Binding-site contacts:
Ligand atom O1 contacts residue MN1 of chain 1.C at 2.2 Å.
Ligand atom C05 contacts residue MN1 of chain 1.B at 3.1 Å.
Ligand atom O2 contacts residue HIS215 of chain 1.A at 2.9 Å (h-bond).
Ligand atom O3 contacts residue GLU248 of chain 1.A at 2.5 Å (salt-bridge).
Ligand atom C07 contacts residue HIS124 of chain 1.A at 3.8 Å.
Ligand atom C10 contacts residue TYR107 of chain 1.A at 3.7 Å (hydrophobic).
Ligand atom C21 contacts residue HIS124 of chain 1.A at 3.6 Å.
Ligand atom C05 contacts residue ASP141 of chain 1.A at 3.8 Å.
Ligand atom C04 contacts residue MN1 of chain 1.C at 3.2 Å.
Ligand atom O3 contacts residue ASP141 of chain 1.A at 3.4 Å (salt-bridge).
Ligand atom C15 contacts residue HIS222 of chain 1.A at 3.8 Å.
Ligand atom O3 contacts residue GLU279 of chain 1.A at 3.1 Å (salt-bridge).
Ligand atom C08 contacts residue CYS115 of chain 1.A at 3.5 Å (hydrophobic).
Ligand atom O1 contacts residue ASP152 of chain 1.A at 3.2 Å (salt-bridge).
Ligand atom C21 contacts residue GLU248 of chain 1.A at 3.4 Å.
Ligand atom C09 contacts residue TYR107 of chain 1.A at 3.7 Å (hydrophobic).
Ligand atom C18 contacts residue HIS222 of chain 1.A at 3.7 Å.
Ligand atom C06 contacts residue MN1 of chain 1.B at 3.2 Å.
Ligand atom O3 contacts residue MN1 of chain 1.C at 2.3 Å.
Ligand atom C05 contacts residue GLU248 of chain 1.A at 3.4 Å.
Ligand atom O2 contacts residue HIS222 of chain 1.A at 2.7 Å (h-bond).
Ligand atom C02 contacts residue PHE221 of chain 1.A at 3.7 Å (hydrophobic).
Ligand atom O3 contacts residue MN1 of chain 1.B at 2.1 Å.
Ligand atom O2 contacts residue MN1 of chain 1.B at 2.2 Å.
Ligand atom O2 contacts residue GLU248 of chain 1.A at 3.3 Å (salt-bridge).
Ligand atom O5 contacts residue HIS124 of chain 1.A at 2.9 Å (h-bond).
Ligand atom O5 contacts residue GLU248 of chain 1.A at 3.4 Å (salt-bridge).
Ligand atom N contacts residue CYS213 of chain 1.A at 3.0 Å (h-bond).
Ligand atom C06 contacts residue HIS222 of chain 1.A at 3.3 Å.
Ligand atom C12 contacts residue CYS213 of chain 1.A at 3.5 Å (hydrophobic).
Ligand atom O2 contacts residue ASP152 of chain 1.A at 3.5 Å (salt-bridge).
Ligand atom O1 contacts residue ASP141 of chain 1.A at 2.8 Å (salt-bridge).
Ligand atom C06 contacts residue GLU248 of chain 1.A at 3.8 Å.
Ligand atom C05 contacts residue MN1 of chain 1.C at 3.2 Å.
Ligand atom C13 contacts residue CYS213 of chain 1.A at 3.4 Å (hydrophobic).
Ligand atom O4 contacts residue HIS124 of chain 1.A at 3.2 Å (h-bond).
Ligand atom O1 contacts residue THR143 of chain 1.A at 3.6 Å (h-bond).
Ligand atom O3 contacts residue ASP152 of chain 1.A at 3.3 Å (salt-bridge).
Ligand atom C07 contacts residue GLU248 of chain 1.A at 3.3 Å.
Ligand atom C08 contacts residue HIS124 of chain 1.A at 3.8 Å.

Sequence of chain 1.A:
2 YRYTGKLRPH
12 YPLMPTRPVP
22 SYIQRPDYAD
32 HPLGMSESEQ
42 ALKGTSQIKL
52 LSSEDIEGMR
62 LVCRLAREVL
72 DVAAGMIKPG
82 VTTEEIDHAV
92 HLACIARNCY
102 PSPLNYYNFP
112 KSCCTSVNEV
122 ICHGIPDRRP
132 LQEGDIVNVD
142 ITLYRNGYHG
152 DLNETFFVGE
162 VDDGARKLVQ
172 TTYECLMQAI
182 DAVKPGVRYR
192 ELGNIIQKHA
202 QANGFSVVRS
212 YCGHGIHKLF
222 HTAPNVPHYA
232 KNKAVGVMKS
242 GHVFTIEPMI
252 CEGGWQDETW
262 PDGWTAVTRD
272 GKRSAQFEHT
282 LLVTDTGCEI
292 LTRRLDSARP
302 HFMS

The protein below binds the small molecule below.
Small molecule (SMILES): CO[C@@H](C(=O)NC1Cc2ccccc2C1)[C@H](O)[C@@H](O)[C@H](O)/C=C/C(C)(C)C